Sequence of chain 1.A:
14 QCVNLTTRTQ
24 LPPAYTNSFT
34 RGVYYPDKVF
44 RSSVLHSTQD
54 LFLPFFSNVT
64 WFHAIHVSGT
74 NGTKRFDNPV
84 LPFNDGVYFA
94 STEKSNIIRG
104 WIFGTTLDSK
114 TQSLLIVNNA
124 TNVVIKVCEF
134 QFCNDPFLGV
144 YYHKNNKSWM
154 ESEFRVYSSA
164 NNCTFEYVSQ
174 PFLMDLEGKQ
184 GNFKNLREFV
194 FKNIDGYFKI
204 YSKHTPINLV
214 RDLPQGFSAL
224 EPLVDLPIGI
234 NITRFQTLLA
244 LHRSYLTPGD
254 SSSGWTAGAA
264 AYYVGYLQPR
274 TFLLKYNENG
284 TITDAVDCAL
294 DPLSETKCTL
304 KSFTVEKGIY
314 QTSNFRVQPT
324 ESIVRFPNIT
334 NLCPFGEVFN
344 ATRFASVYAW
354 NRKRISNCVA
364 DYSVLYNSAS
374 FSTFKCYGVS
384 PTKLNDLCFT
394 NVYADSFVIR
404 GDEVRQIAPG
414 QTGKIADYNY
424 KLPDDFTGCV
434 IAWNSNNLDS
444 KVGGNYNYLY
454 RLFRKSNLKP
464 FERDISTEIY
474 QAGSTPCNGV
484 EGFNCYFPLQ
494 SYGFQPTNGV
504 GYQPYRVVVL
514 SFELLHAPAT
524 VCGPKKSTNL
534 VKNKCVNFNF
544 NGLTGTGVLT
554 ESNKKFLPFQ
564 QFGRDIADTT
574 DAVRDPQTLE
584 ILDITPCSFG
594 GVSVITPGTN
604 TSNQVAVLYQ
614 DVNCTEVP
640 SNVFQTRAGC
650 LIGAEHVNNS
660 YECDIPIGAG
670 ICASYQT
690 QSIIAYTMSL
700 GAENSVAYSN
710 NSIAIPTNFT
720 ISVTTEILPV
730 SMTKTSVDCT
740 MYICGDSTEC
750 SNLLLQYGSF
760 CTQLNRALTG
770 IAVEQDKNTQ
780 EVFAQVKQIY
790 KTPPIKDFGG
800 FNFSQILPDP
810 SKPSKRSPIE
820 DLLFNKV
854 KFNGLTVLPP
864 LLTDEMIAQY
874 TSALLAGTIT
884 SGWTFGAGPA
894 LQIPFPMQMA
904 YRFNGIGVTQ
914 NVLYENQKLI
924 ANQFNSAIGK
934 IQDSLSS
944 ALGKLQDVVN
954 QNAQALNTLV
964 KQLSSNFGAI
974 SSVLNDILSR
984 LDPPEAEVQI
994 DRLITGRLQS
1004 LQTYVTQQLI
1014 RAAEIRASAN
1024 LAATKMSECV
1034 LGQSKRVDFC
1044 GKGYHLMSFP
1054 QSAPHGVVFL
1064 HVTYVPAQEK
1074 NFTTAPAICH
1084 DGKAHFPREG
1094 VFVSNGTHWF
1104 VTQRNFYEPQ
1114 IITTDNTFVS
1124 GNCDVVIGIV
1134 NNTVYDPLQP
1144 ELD

Binding-site contacts:
Ligand atom O5 contacts residue ASN603 of chain 1.A at 2.4 Å (h-bond).
Ligand atom N2 contacts residue ASN603 of chain 1.A at 2.7 Å (h-bond).
Ligand atom C3 contacts residue ASN603 of chain 1.A at 3.7 Å.
Ligand atom C2 contacts residue ASN603 of chain 1.A at 2.4 Å.
Ligand atom C1 contacts residue ASN603 of chain 1.A at 1.4 Å.
Ligand atom O6 contacts residue ASN603 of chain 1.A at 3.8 Å.
Ligand atom C8 contacts residue ASN603 of chain 1.A at 4.5 Å.
Ligand atom O7 contacts residue ASN603 of chain 1.A at 3.6 Å (h-bond).
Ligand atom O7 contacts residue THR604 of chain 1.A at 3.9 Å.
Ligand atom C5 contacts residue ASN603 of chain 1.A at 3.7 Å.
Ligand atom C4 contacts residue ASN603 of chain 1.A at 4.2 Å.
Ligand atom C7 contacts residue ASN603 of chain 1.A at 3.5 Å.

This small molecule binds to this protein.
Small molecule (SMILES): CC(=O)N[C@@H]1[C@@H](O)[C@H](O)[C@@H](CO)O[C@H]1O